A protein and the small-molecule ligand that binds it are described below.
Small molecule (SMILES): O=c1ccn([C@@H]2O[C@H](CO[P](=O)(O)O[C@H]3[C@@H](O)[C@H](n4ccc(=O)[nH]c4=O)O[C@@H]3CO[P](=O)(O)O[C@H]3[C@@H](O)[C@H](n4ccc(=O)[nH]c4=O)O[C@@H]3CO[P](=O)(O)O[C@H]3[C@@H](O)[C@H](n4ccc(=O)[nH]c4=O)O[C@@H]3COP(=O)=O)[C@@H](O)[C@H]2O)c(=O)[nH]1

Sequence of chain 2.A:
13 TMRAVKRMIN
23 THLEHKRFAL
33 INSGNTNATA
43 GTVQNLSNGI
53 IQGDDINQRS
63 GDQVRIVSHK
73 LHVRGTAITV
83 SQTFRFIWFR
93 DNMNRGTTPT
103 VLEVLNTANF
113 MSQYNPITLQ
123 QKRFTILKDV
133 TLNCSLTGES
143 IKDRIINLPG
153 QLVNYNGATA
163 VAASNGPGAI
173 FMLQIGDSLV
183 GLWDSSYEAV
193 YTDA

Binding-site contacts:
Ligand atom P contacts residue ARG19 of chain 2.A at 2.8 Å.
Ligand atom C3' contacts residue ARG19 of chain 2.A at 3.4 Å.
Ligand atom O2 contacts residue A3 of chain 2.B at 3.2 Å.
Ligand atom O3' contacts residue ARG19 of chain 2.A at 3.6 Å (salt-bridge).
Ligand atom C1' contacts residue ARG19 of chain 2.A at 4.3 Å.
Ligand atom OP2 contacts residue ARG15 of chain 2.A at 2.5 Å.
Ligand atom OP1 contacts residue MET14 of chain 2.A at 3.8 Å.
Ligand atom C5' contacts residue ARG15 of chain 2.A at 2.5 Å.
Ligand atom N3 contacts residue A3 of chain 2.B at 2.8 Å (h-bond).
Ligand atom O4 contacts residue A3 of chain 2.B at 2.8 Å (h-bond).
Ligand atom C2 contacts residue A2 of chain 2.B at 3.9 Å.
Ligand atom C5 contacts residue ARG19 of chain 2.A at 2.9 Å.
Ligand atom O3' contacts residue ARG15 of chain 2.A at 3.1 Å (salt-bridge).
Ligand atom C4 contacts residue A3 of chain 2.B at 3.6 Å.
Ligand atom OP1 contacts residue ARG19 of chain 2.A at 4.1 Å.
Ligand atom N1 contacts residue ARG19 of chain 2.A at 3.9 Å.
Ligand atom O4' contacts residue ARG19 of chain 2.A at 3.9 Å.
Ligand atom C6 contacts residue ARG19 of chain 2.A at 2.7 Å.
Ligand atom OP1 contacts residue LYS18 of chain 2.A at 3.7 Å.
Ligand atom C4' contacts residue ARG15 of chain 2.A at 3.3 Å.
Ligand atom C2 contacts residue A3 of chain 2.B at 3.5 Å.
Ligand atom P contacts residue ARG15 of chain 2.A at 3.1 Å.
Ligand atom C4' contacts residue ARG19 of chain 2.A at 3.7 Å.
Ligand atom C4 contacts residue A1 of chain 2.B at 3.4 Å.
Ligand atom N3 contacts residue A2 of chain 2.B at 3.7 Å.
Ligand atom C4 contacts residue ARG19 of chain 2.A at 3.9 Å.
Ligand atom O5' contacts residue ARG15 of chain 2.A at 3.6 Å.
Ligand atom C5' contacts residue ARG19 of chain 2.A at 3.2 Å.
Ligand atom C2 contacts residue A1 of chain 2.B at 3.1 Å.
Ligand atom N3 contacts residue A1 of chain 2.B at 2.7 Å (h-bond).
Ligand atom C2' contacts residue ARG19 of chain 2.A at 3.6 Å.
Ligand atom OP1 contacts residue ARG15 of chain 2.A at 2.5 Å.
Ligand atom O2 contacts residue A2 of chain 2.B at 3.7 Å.
Ligand atom OP2 contacts residue ARG19 of chain 2.A at 2.1 Å (salt-bridge).
Ligand atom OP2 contacts residue ALA16 of chain 2.A at 4.1 Å.
Ligand atom C3' contacts residue ARG15 of chain 2.A at 3.8 Å.
Ligand atom O4 contacts residue A1 of chain 2.B at 3.0 Å (h-bond).
Ligand atom N1 contacts residue A3 of chain 2.B at 4.3 Å.
Ligand atom O5' contacts residue ARG19 of chain 2.A at 2.1 Å (salt-bridge).
Ligand atom O2 contacts residue A1 of chain 2.B at 2.7 Å (h-bond).